The protein below binds the small molecule below.
Small molecule (SMILES): CC(=O)N[C@@H]1[C@@H](O)[C@H](O)[C@@H](CO)O[C@H]1O

Binding-site contacts:
Ligand atom C7 contacts residue VAL367 of chain 1.B at 4.2 Å (hydrophobic).
Ligand atom C7 contacts residue GLY339 of chain 1.B at 4.1 Å.
Ligand atom O5 contacts residue ASN343 of chain 1.B at 2.3 Å (h-bond).
Ligand atom C5 contacts residue ASN343 of chain 1.B at 3.6 Å.
Ligand atom O7 contacts residue VAL367 of chain 1.B at 3.5 Å.
Ligand atom C8 contacts residue PHE338 of chain 1.B at 4.3 Å (hydrophobic).
Ligand atom O3 contacts residue VAL367 of chain 1.B at 3.4 Å.
Ligand atom O7 contacts residue GLY339 of chain 1.B at 4.3 Å.
Ligand atom C3 contacts residue ASN343 of chain 1.B at 3.8 Å.
Ligand atom N2 contacts residue GLY339 of chain 1.B at 4.4 Å.
Ligand atom C7 contacts residue ASN343 of chain 1.B at 4.1 Å.
Ligand atom C8 contacts residue PHE342 of chain 1.B at 3.6 Å (hydrophobic).
Ligand atom C8 contacts residue LEU368 of chain 1.B at 3.8 Å (hydrophobic).
Ligand atom C1 contacts residue ASN343 of chain 1.B at 1.4 Å.
Ligand atom C8 contacts residue GLY339 of chain 1.B at 4.0 Å.
Ligand atom C4 contacts residue ASN343 of chain 1.B at 4.2 Å.
Ligand atom N2 contacts residue ASN343 of chain 1.B at 3.0 Å (h-bond).
Ligand atom C2 contacts residue ASN343 of chain 1.B at 2.5 Å.

Sequence of chain 1.B:
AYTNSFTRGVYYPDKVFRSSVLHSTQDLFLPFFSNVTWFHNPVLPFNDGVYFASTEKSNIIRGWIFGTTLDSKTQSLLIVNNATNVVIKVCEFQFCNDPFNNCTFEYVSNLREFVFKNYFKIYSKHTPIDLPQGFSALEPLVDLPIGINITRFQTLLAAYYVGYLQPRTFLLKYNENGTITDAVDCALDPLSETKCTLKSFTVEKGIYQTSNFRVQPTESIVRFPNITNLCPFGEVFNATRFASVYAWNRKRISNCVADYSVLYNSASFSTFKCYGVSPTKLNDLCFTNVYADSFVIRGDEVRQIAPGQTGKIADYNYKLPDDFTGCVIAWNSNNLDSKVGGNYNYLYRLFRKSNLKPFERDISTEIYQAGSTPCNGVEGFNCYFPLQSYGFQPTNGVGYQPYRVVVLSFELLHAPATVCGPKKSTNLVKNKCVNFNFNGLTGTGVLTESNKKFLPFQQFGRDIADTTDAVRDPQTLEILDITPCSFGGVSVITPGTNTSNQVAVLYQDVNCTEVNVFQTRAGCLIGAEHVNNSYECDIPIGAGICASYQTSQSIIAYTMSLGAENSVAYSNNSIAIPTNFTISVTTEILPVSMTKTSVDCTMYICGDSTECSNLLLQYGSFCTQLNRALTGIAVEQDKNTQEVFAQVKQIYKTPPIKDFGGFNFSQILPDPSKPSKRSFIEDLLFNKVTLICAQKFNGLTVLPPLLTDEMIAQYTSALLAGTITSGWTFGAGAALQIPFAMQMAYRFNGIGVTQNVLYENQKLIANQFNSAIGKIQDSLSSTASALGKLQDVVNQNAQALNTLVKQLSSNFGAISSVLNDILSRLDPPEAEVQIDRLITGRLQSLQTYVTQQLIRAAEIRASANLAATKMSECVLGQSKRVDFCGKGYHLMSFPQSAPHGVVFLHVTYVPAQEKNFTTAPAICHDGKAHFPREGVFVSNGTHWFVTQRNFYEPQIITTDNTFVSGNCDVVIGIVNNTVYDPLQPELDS